This protein binds this small molecule.
Small molecule (SMILES): O=c1ccn([C@@H]2O[C@H](CO[P](=O)(O)O[P](=O)(O)O[C@H]3O[C@H](CO)[C@H](O)[C@H](O)[C@H]3O)[C@@H](O)[C@H]2O)c(=O)[nH]1

Sequence of chain 1.A:
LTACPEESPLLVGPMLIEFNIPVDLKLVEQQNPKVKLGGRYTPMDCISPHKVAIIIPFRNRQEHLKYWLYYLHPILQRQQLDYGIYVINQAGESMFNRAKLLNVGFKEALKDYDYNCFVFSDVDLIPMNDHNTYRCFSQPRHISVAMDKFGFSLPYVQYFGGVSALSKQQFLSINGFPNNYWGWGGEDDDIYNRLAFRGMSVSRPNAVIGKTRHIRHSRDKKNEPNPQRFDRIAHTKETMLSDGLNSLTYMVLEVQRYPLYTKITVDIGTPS

Binding-site contacts:
Ligand atom C6' contacts residue GLY199 of chain 1.A at 3.4 Å.
Ligand atom O1A contacts residue ARG75 of chain 1.A at 3.5 Å (salt-bridge).
Ligand atom O3' contacts residue ARG112 of chain 1.A at 3.0 Å.
Ligand atom O3D contacts residue ASP136 of chain 1.A at 3.0 Å.
Ligand atom O1A contacts residue HIS231 of chain 1.A at 3.0 Å (h-bond).
Ligand atom O2D contacts residue VAL137 of chain 1.A at 3.0 Å (h-bond).
Ligand atom O2D contacts residue PRO71 of chain 1.A at 2.8 Å (h-bond).
Ligand atom O1A contacts residue MN1 of chain 1.D at 1.9 Å.
Ligand atom C3' contacts residue ASP136 of chain 1.A at 3.0 Å.
Ligand atom O4 contacts residue ASP234 of chain 1.A at 3.3 Å.
Ligand atom O2 contacts residue ARG73 of chain 1.A at 3.0 Å (salt-bridge).
Ligand atom C6 contacts residue PHE110 of chain 1.A at 3.4 Å (hydrophobic).
Ligand atom O2' contacts residue GLY176 of chain 1.A at 3.1 Å (h-bond).
Ligand atom N3 contacts residue ARG73 of chain 1.A at 2.8 Å (salt-bridge).
Ligand atom O4' contacts residue ASP202 of chain 1.A at 3.4 Å.
Ligand atom O3' contacts residue ASP136 of chain 1.A at 3.0 Å (salt-bridge).
Ligand atom O6' contacts residue GLY199 of chain 1.A at 2.9 Å (h-bond).
Ligand atom O1B contacts residue LYS163 of chain 1.A at 3.3 Å (salt-bridge).
Ligand atom O3D contacts residue ASP138 of chain 1.A at 3.0 Å (salt-bridge).
Ligand atom C2' contacts residue ASP136 of chain 1.A at 3.3 Å.
Ligand atom O2A contacts residue HIS231 of chain 1.A at 3.2 Å.
Ligand atom O4' contacts residue GLU201 of chain 1.A at 2.7 Å (salt-bridge).
Ligand atom O2' contacts residue ASP136 of chain 1.A at 2.6 Å (salt-bridge).
Ligand atom O6' contacts residue GLU201 of chain 1.A at 2.8 Å (salt-bridge).
Ligand atom O2A contacts residue ARG75 of chain 1.A at 3.2 Å (salt-bridge).
Ligand atom C6' contacts residue TRP198 of chain 1.A at 3.3 Å (hydrophobic).
Ligand atom O1A contacts residue ASP138 of chain 1.A at 2.9 Å (salt-bridge).
Ligand atom PA contacts residue MN1 of chain 1.D at 3.4 Å.
Ligand atom C4' contacts residue GLU201 of chain 1.A at 3.2 Å.
Ligand atom O5' contacts residue TRP198 of chain 1.A at 3.5 Å (h-bond).
Ligand atom O3D contacts residue VAL137 of chain 1.A at 3.4 Å (h-bond).
Ligand atom O1B contacts residue MN1 of chain 1.D at 2.3 Å.
Ligand atom PA contacts residue ARG75 of chain 1.A at 3.4 Å.
Ligand atom PB contacts residue MN1 of chain 1.D at 3.5 Å.
Ligand atom O3' contacts residue GLY176 of chain 1.A at 3.0 Å (h-bond).
Ligand atom N1 contacts residue PHE110 of chain 1.A at 3.4 Å.
Ligand atom O1B contacts residue HIS228 of chain 1.A at 3.3 Å (h-bond).
Ligand atom O2 contacts residue ARG75 of chain 1.A at 3.2 Å.
Ligand atom O2B contacts residue TRP198 of chain 1.A at 2.6 Å (h-bond).
Ligand atom O2 contacts residue PHE72 of chain 1.A at 3.2 Å.